Binding-site contacts:
Ligand atom C2 contacts residue HIS195 of chain 1.B at 3.7 Å.
Ligand atom C3 contacts residue PHE303 of chain 1.B at 3.7 Å (hydrophobic).
Ligand atom C3 contacts residue TYR265 of chain 1.B at 3.7 Å (hydrophobic).
Ligand atom O3 contacts residue PHE294 of chain 1.B at 3.9 Å.
Ligand atom O3 contacts residue HIS59 of chain 1.B at 3.4 Å (h-bond).
Ligand atom O2 contacts residue PHE303 of chain 1.B at 3.2 Å.
Ligand atom O5 contacts residue GLU267 of chain 1.B at 3.7 Å.
Ligand atom O1 contacts residue ARG63 of chain 1.B at 2.8 Å (salt-bridge).
Ligand atom O5 contacts residue NI1 of chain 1.I at 2.2 Å (h-bond).
Ligand atom O4 contacts residue GLN241 of chain 1.B at 3.8 Å.
Ligand atom C2 contacts residue TYR265 of chain 1.B at 4.0 Å (hydrophobic).
Ligand atom C2 contacts residue PHE123 of chain 1.B at 3.9 Å (hydrophobic).
Ligand atom C4 contacts residue PHE123 of chain 1.B at 3.8 Å (hydrophobic).
Ligand atom O5 contacts residue HIS195 of chain 1.B at 3.0 Å.
Ligand atom O1 contacts residue PHE303 of chain 1.B at 3.4 Å.
Ligand atom O3 contacts residue GLN241 of chain 1.B at 2.7 Å (h-bond).
Ligand atom O1 contacts residue ASN194 of chain 1.B at 3.1 Å (h-bond).
Ligand atom C1 contacts residue PHE303 of chain 1.B at 3.2 Å (hydrophobic).
Ligand atom O4 contacts residue PHE294 of chain 1.B at 3.7 Å.
Ligand atom C1 contacts residue ASN194 of chain 1.B at 3.3 Å.
Ligand atom C6 contacts residue ALA299 of chain 1.B at 4.0 Å (hydrophobic).
Ligand atom C1 contacts residue TYR265 of chain 1.B at 3.6 Å (hydrophobic).
Ligand atom O5 contacts residue HIS59 of chain 1.B at 3.6 Å (h-bond).
Ligand atom C5 contacts residue NI1 of chain 1.I at 2.8 Å.
Ligand atom O3 contacts residue ILE302 of chain 1.B at 4.0 Å.
Ligand atom C3 contacts residue HIS195 of chain 1.B at 4.0 Å.
Ligand atom C6 contacts residue NI1 of chain 1.I at 3.0 Å.
Ligand atom O3 contacts residue GLU267 of chain 1.B at 2.9 Å (salt-bridge).
Ligand atom C6 contacts residue PHE294 of chain 1.B at 3.9 Å (hydrophobic).
Ligand atom O4 contacts residue ALA299 of chain 1.B at 3.0 Å.
Ligand atom O2 contacts residue ARG63 of chain 1.B at 2.7 Å (salt-bridge).
Ligand atom C5 contacts residue HIS195 of chain 1.B at 4.0 Å.
Ligand atom C6 contacts residue GLU267 of chain 1.B at 3.8 Å.
Ligand atom O3 contacts residue NI1 of chain 1.I at 2.4 Å (h-bond).
Ligand atom O2 contacts residue TYR265 of chain 1.B at 2.7 Å (h-bond).
Ligand atom C4 contacts residue ALA299 of chain 1.B at 3.7 Å (hydrophobic).
Ligand atom O2 contacts residue ASN194 of chain 1.B at 3.2 Å (h-bond).
Ligand atom C1 contacts residue ARG63 of chain 1.B at 3.5 Å.
Ligand atom C2 contacts residue PHE303 of chain 1.B at 3.4 Å (hydrophobic).
Ligand atom C6 contacts residue GLN241 of chain 1.B at 3.6 Å.

This small molecule binds to this protein.
Small molecule (SMILES): O=C(O)CCCC(=O)C(=O)O

Sequence of chain 1.B:
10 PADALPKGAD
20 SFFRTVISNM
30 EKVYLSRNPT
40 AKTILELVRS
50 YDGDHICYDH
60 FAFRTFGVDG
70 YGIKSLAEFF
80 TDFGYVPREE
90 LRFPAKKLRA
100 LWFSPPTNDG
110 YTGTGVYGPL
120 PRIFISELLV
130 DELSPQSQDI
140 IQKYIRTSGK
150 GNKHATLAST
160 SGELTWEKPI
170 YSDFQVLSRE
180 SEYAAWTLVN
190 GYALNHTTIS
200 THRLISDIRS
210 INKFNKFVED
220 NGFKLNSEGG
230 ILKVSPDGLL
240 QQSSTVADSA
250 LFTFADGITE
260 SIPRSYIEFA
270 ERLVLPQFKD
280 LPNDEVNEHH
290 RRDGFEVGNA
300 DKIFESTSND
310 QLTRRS